The small molecule below binds the protein below.
Small molecule (SMILES): OC[C@H]1O[C@@H](O[C@@H]2[C@@H](O)[C@H](O[C@@H]3[C@@H](O)[C@H](O)O[C@H](CO)[C@H]3O)O[C@H](CO)[C@H]2O)[C@H](O)[C@@H](O)[C@@H]1O

Binding-site contacts:
Ligand atom C5 contacts residue PHE257 of chain 1.A at 3.9 Å (hydrophobic).
Ligand atom O2 contacts residue SER291 of chain 1.A at 3.7 Å.
Ligand atom C2 contacts residue PHE143 of chain 1.A at 4.0 Å (hydrophobic).
Ligand atom C3 contacts residue GLU191 of chain 1.A at 4.0 Å.
Ligand atom C1 contacts residue TYR254 of chain 1.A at 4.0 Å (hydrophobic).
Ligand atom C6 contacts residue TYR28 of chain 1.A at 3.2 Å (hydrophobic).
Ligand atom C6 contacts residue LEU303 of chain 1.A at 3.5 Å (hydrophobic).
Ligand atom C2 contacts residue GLU191 of chain 1.A at 3.3 Å.
Ligand atom O3 contacts residue TRP362 of chain 1.A at 3.2 Å.
Ligand atom O5 contacts residue PHE257 of chain 1.A at 4.0 Å.
Ligand atom O3 contacts residue PHE143 of chain 1.A at 4.1 Å.
Ligand atom C3 contacts residue PHE257 of chain 1.A at 3.8 Å (hydrophobic).
Ligand atom O2 contacts residue HIS252 of chain 1.A at 4.0 Å.
Ligand atom O5 contacts residue PHE143 of chain 1.A at 3.8 Å.
Ligand atom C4 contacts residue GLU26 of chain 1.A at 3.5 Å.
Ligand atom O6 contacts residue ASN145 of chain 1.A at 3.9 Å.
Ligand atom O3 contacts residue GLU191 of chain 1.A at 3.5 Å (salt-bridge).
Ligand atom C4 contacts residue TYR28 of chain 1.A at 3.7 Å (hydrophobic).
Ligand atom O4 contacts residue GLU26 of chain 1.A at 2.7 Å (salt-bridge).
Ligand atom O2 contacts residue TYR254 of chain 1.A at 2.5 Å (h-bond).
Ligand atom O5 contacts residue ASN145 of chain 1.A at 3.6 Å.
Ligand atom O3 contacts residue TYR254 of chain 1.A at 3.7 Å.
Ligand atom O3 contacts residue SER291 of chain 1.A at 3.7 Å.
Ligand atom O6 contacts residue LEU303 of chain 1.A at 3.0 Å (h-bond).
Ligand atom O6 contacts residue TYR28 of chain 1.A at 3.9 Å.
Ligand atom O4 contacts residue TRP362 of chain 1.A at 3.1 Å (h-bond).
Ligand atom C3 contacts residue TYR254 of chain 1.A at 3.4 Å (hydrophobic).
Ligand atom O1 contacts residue GLU261 of chain 1.A at 2.7 Å (salt-bridge).
Ligand atom O2 contacts residue GLU191 of chain 1.A at 3.0 Å (salt-bridge).
Ligand atom O5 contacts residue GLU261 of chain 1.A at 3.7 Å.
Ligand atom C4 contacts residue PHE143 of chain 1.A at 4.0 Å (hydrophobic).
Ligand atom C1 contacts residue GLU261 of chain 1.A at 3.3 Å.
Ligand atom C6 contacts residue PHE143 of chain 1.A at 3.9 Å (hydrophobic).
Ligand atom C5 contacts residue TYR28 of chain 1.A at 3.9 Å (hydrophobic).
Ligand atom O1 contacts residue TYR254 of chain 1.A at 4.0 Å.
Ligand atom C4 contacts residue ASN145 of chain 1.A at 3.7 Å.
Ligand atom O2 contacts residue PHE257 of chain 1.A at 3.7 Å.
Ligand atom O4 contacts residue TYR28 of chain 1.A at 2.7 Å (h-bond).
Ligand atom C1 contacts residue PHE257 of chain 1.A at 3.9 Å (hydrophobic).
Ligand atom C2 contacts residue TYR254 of chain 1.A at 3.3 Å (hydrophobic).

Sequence of chain 1.A:
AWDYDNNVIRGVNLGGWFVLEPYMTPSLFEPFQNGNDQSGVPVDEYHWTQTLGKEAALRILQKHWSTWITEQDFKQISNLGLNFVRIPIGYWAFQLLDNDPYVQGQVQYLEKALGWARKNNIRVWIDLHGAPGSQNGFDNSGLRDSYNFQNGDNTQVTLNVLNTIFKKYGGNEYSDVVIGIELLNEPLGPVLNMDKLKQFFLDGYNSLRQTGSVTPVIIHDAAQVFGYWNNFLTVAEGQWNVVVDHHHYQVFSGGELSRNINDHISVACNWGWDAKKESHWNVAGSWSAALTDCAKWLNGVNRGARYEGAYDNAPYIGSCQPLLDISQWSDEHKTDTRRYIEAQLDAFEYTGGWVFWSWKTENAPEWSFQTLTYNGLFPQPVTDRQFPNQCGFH